A small-molecule ligand and the protein it binds are described below.
Small molecule (SMILES): CC(=O)N[C@@H]1[C@@H](O)[C@H](O)[C@@H](CO)O[C@H]1O

Sequence of chain 1.Q:
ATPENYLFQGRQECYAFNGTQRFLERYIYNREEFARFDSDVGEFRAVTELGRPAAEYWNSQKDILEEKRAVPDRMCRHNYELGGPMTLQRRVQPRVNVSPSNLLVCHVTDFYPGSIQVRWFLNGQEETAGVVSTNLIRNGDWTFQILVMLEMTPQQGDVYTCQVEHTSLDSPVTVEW

Binding-site contacts:
Ligand atom C1 contacts residue ASN19 of chain 1.Q at 1.5 Å.
Ligand atom C7 contacts residue ASN19 of chain 1.Q at 3.1 Å.
Ligand atom C6 contacts residue ASN19 of chain 1.Q at 4.3 Å.
Ligand atom O7 contacts residue ASN19 of chain 1.Q at 2.4 Å (h-bond).
Ligand atom C3 contacts residue ASN19 of chain 1.Q at 3.9 Å.
Ligand atom C2 contacts residue ASN19 of chain 1.Q at 2.5 Å.
Ligand atom C5 contacts residue ASN19 of chain 1.Q at 3.6 Å.
Ligand atom O6 contacts residue ASN19 of chain 1.Q at 4.1 Å.
Ligand atom N2 contacts residue ASN19 of chain 1.Q at 3.1 Å (h-bond).
Ligand atom C4 contacts residue ASN19 of chain 1.Q at 4.2 Å.
Ligand atom O5 contacts residue ASN19 of chain 1.Q at 2.3 Å (h-bond).